This protein binds this small molecule.
Small molecule (SMILES): N#C[Fe](=C=O)C#N

Binding-site contacts:
Ligand atom N1 contacts residue PSW478 of chain 1.B at 3.6 Å.
Ligand atom O3 contacts residue HIS71 of chain 1.B at 3.7 Å.
Ligand atom C2 contacts residue CYS481 of chain 1.B at 4.1 Å (hydrophobic).
Ligand atom O3 contacts residue SER432 of chain 1.B at 4.1 Å.
Ligand atom C1 contacts residue CYS481 of chain 1.B at 3.0 Å (hydrophobic).
Ligand atom C1 contacts residue SER434 of chain 1.B at 3.8 Å.
Ligand atom C3 contacts residue HIS71 of chain 1.B at 3.6 Å.
Ligand atom C1 contacts residue PSW478 of chain 1.B at 3.6 Å.
Ligand atom FE contacts residue NI1 of chain 1.J at 2.7 Å.
Ligand atom N2 contacts residue ALA409 of chain 1.B at 3.2 Å.
Ligand atom C1 contacts residue CYS67 of chain 1.B at 4.0 Å (hydrophobic).
Ligand atom C2 contacts residue CYS67 of chain 1.B at 3.0 Å (hydrophobic).
Ligand atom N2 contacts residue PSW478 of chain 1.B at 3.5 Å (h-bond).
Ligand atom C2 contacts residue PRO410 of chain 1.B at 4.2 Å (hydrophobic).
Ligand atom O3 contacts residue ALA433 of chain 1.B at 3.9 Å.
Ligand atom C2 contacts residue ALA409 of chain 1.B at 3.4 Å (hydrophobic).
Ligand atom N2 contacts residue PRO410 of chain 1.B at 3.3 Å.
Ligand atom FE contacts residue PSW478 of chain 1.B at 3.1 Å.
Ligand atom O3 contacts residue LEU414 of chain 1.B at 3.6 Å.
Ligand atom C2 contacts residue NI1 of chain 1.J at 3.8 Å.
Ligand atom C2 contacts residue PSW478 of chain 1.B at 3.0 Å.
Ligand atom FE contacts residue HIS71 of chain 1.B at 4.3 Å.
Ligand atom C1 contacts residue ARG411 of chain 1.B at 3.7 Å.
Ligand atom O3 contacts residue CYS67 of chain 1.B at 4.2 Å.
Ligand atom N2 contacts residue CYS67 of chain 1.B at 3.4 Å.
Ligand atom N1 contacts residue ARG411 of chain 1.B at 3.6 Å.
Ligand atom C1 contacts residue ALA433 of chain 1.B at 3.9 Å (hydrophobic).
Ligand atom N1 contacts residue CYS481 of chain 1.B at 3.4 Å.
Ligand atom C2 contacts residue ARG411 of chain 1.B at 3.6 Å.
Ligand atom N1 contacts residue SER434 of chain 1.B at 2.8 Å (h-bond).
Ligand atom O3 contacts residue ALA409 of chain 1.B at 3.3 Å.
Ligand atom C3 contacts residue ALA409 of chain 1.B at 3.5 Å (hydrophobic).
Ligand atom C3 contacts residue CYS67 of chain 1.B at 3.2 Å (hydrophobic).
Ligand atom C3 contacts residue CYS481 of chain 1.B at 3.0 Å (hydrophobic).
Ligand atom N2 contacts residue ARG411 of chain 1.B at 2.9 Å (salt-bridge).
Ligand atom O3 contacts residue CYS481 of chain 1.B at 3.9 Å.
Ligand atom C1 contacts residue NI1 of chain 1.J at 3.5 Å.
Ligand atom FE contacts residue CYS481 of chain 1.B at 2.3 Å.
Ligand atom N1 contacts residue ALA433 of chain 1.B at 3.4 Å.
Ligand atom FE contacts residue CYS67 of chain 1.B at 2.2 Å.

Sequence of chain 1.B:
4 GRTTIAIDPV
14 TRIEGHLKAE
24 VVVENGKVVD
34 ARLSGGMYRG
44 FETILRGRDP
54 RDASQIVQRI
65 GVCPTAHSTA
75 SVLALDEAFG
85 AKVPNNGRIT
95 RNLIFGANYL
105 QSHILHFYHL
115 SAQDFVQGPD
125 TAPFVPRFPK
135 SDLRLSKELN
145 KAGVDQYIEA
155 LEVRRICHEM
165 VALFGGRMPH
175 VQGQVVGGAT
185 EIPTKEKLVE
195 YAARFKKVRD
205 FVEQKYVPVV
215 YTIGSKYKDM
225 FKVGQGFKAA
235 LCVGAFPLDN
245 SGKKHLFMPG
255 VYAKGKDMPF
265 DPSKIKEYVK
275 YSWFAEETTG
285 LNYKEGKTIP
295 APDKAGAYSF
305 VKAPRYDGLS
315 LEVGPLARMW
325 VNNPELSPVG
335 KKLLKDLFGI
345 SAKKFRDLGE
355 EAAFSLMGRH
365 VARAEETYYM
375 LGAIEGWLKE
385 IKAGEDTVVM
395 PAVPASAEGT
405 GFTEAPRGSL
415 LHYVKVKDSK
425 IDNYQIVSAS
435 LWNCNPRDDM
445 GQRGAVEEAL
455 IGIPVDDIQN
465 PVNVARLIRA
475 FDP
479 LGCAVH